This protein binds this small molecule.
Small molecule (SMILES): Nc1nc2c(ncn2[C@@H]2O[C@H](CO[P](=O)(O)O[P](=O)(O)NP(=O)(O)O)[C@@H](O)[C@H]2O)c(=O)[nH]1

Binding-site contacts:
Ligand atom O1B contacts residue LYS16 of chain 5.A at 2.8 Å (salt-bridge).
Ligand atom N7 contacts residue ALA18 of chain 5.A at 3.5 Å.
Ligand atom O1B contacts residue GLY15 of chain 5.A at 3.1 Å (h-bond).
Ligand atom O2B contacts residue MG1 of chain 5.D at 2.1 Å.
Ligand atom O3' contacts residue ASP30 of chain 5.A at 3.4 Å (salt-bridge).
Ligand atom O1G contacts residue TYR32 of chain 5.A at 3.0 Å (h-bond).
Ligand atom O6 contacts residue LYS117 of chain 5.A at 3.4 Å.
Ligand atom O2B contacts residue SER17 of chain 5.A at 2.8 Å (h-bond).
Ligand atom N7 contacts residue ASN116 of chain 5.A at 3.1 Å (h-bond).
Ligand atom O1G contacts residue GLN61 of chain 5.A at 3.0 Å (h-bond).
Ligand atom O6 contacts residue ASP119 of chain 5.A at 3.3 Å (salt-bridge).
Ligand atom O3G contacts residue GLY60 of chain 5.A at 2.6 Å (h-bond).
Ligand atom O3A contacts residue GLY15 of chain 5.A at 3.3 Å (h-bond).
Ligand atom C5 contacts residue LYS117 of chain 5.A at 3.5 Å.
Ligand atom O4' contacts residue LYS117 of chain 5.A at 3.4 Å (salt-bridge).
Ligand atom O1A contacts residue SER17 of chain 5.A at 3.3 Å (h-bond).
Ligand atom O1A contacts residue ALA18 of chain 5.A at 2.8 Å (h-bond).
Ligand atom O2G contacts residue MG1 of chain 5.D at 2.1 Å.
Ligand atom N3B contacts residue MG1 of chain 5.D at 3.5 Å.
Ligand atom C8 contacts residue ALA18 of chain 5.A at 3.4 Å (hydrophobic).
Ligand atom C6 contacts residue LYS117 of chain 5.A at 3.5 Å.
Ligand atom PG contacts residue MG1 of chain 5.D at 3.2 Å.
Ligand atom O2' contacts residue ASP30 of chain 5.A at 3.3 Å (salt-bridge).
Ligand atom C6 contacts residue ASP119 of chain 5.A at 3.4 Å.
Ligand atom N1 contacts residue ASP119 of chain 5.A at 2.7 Å (salt-bridge).
Ligand atom O6 contacts residue ALA146 of chain 5.A at 2.9 Å (h-bond).
Ligand atom N2 contacts residue LEU120 of chain 5.A at 3.5 Å.
Ligand atom O6 contacts residue LYS147 of chain 5.A at 3.5 Å (salt-bridge).
Ligand atom O1A contacts residue GLY15 of chain 5.A at 3.3 Å.
Ligand atom O1B contacts residue GLY13 of chain 5.A at 3.4 Å (h-bond).
Ligand atom O2' contacts residue PHE28 of chain 5.A at 3.4 Å.
Ligand atom PB contacts residue MG1 of chain 5.D at 3.3 Å.
Ligand atom O6 contacts residue SER145 of chain 5.A at 3.4 Å.
Ligand atom N2 contacts residue ASP119 of chain 5.A at 3.0 Å (salt-bridge).
Ligand atom N9 contacts residue LYS117 of chain 5.A at 3.6 Å.
Ligand atom N3B contacts residue GLY13 of chain 5.A at 3.1 Å (h-bond).
Ligand atom O1B contacts residue VAL14 of chain 5.A at 3.4 Å (h-bond).
Ligand atom O3G contacts residue LYS16 of chain 5.A at 2.8 Å (salt-bridge).
Ligand atom O2' contacts residue VAL29 of chain 5.A at 2.8 Å (h-bond).
Ligand atom O2G contacts residue THR35 of chain 5.A at 2.8 Å (h-bond).

Sequence of chain 5.A:
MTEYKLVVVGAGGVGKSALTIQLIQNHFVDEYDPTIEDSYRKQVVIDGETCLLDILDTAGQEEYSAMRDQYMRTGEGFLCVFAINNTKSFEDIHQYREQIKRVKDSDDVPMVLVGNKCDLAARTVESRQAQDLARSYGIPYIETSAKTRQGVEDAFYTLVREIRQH